Sequence of chain 1.A:
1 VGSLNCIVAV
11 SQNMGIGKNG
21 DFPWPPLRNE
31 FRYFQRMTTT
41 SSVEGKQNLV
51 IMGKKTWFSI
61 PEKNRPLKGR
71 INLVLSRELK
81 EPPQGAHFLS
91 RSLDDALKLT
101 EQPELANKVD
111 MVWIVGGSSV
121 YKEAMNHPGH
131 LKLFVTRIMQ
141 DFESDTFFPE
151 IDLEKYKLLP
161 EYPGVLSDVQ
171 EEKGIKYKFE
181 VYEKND

A protein and the small-molecule ligand that binds it are described below.
Small molecule (SMILES): COc1ccc(OC)c(Cc2cnc3nc(N)nc(N)c3c2C)c1

Binding-site contacts:
Ligand atom C2 contacts residue GLU30 of chain 1.A at 3.4 Å.
Ligand atom C8A contacts residue PHE34 of chain 1.A at 3.6 Å (hydrophobic).
Ligand atom N4 contacts residue NDP1 of chain 1.B at 3.5 Å.
Ligand atom C4A contacts residue PHE34 of chain 1.A at 3.5 Å (hydrophobic).
Ligand atom C6' contacts residue PHE31 of chain 1.A at 3.8 Å (hydrophobic).
Ligand atom N2 contacts residue VAL8 of chain 1.A at 3.4 Å.
Ligand atom C3' contacts residue PHE22 of chain 1.A at 3.1 Å (hydrophobic).
Ligand atom C4 contacts residue NDP1 of chain 1.B at 3.5 Å.
Ligand atom C6 contacts residue PHE22 of chain 1.A at 3.3 Å (hydrophobic).
Ligand atom N3 contacts residue ILE7 of chain 1.A at 3.7 Å.
Ligand atom N2 contacts residue THR136 of chain 1.A at 3.6 Å (h-bond).
Ligand atom C51 contacts residue PRO61 of chain 1.A at 3.5 Å (hydrophobic).
Ligand atom N3 contacts residue VAL8 of chain 1.A at 3.4 Å.
Ligand atom N2 contacts residue ALA9 of chain 1.A at 3.6 Å (h-bond).
Ligand atom C21 contacts residue NDP1 of chain 1.B at 3.1 Å.
Ligand atom O5' contacts residue PRO61 of chain 1.A at 3.7 Å.
Ligand atom C1' contacts residue ILE60 of chain 1.A at 3.8 Å (hydrophobic).
Ligand atom N8 contacts residue PHE22 of chain 1.A at 3.3 Å.
Ligand atom C4' contacts residue PRO61 of chain 1.A at 3.5 Å (hydrophobic).
Ligand atom N4 contacts residue ILE7 of chain 1.A at 3.0 Å (h-bond).
Ligand atom C5M contacts residue VAL115 of chain 1.A at 3.2 Å (hydrophobic).
Ligand atom C1' contacts residue PHE22 of chain 1.A at 3.6 Å (hydrophobic).
Ligand atom C7 contacts residue PHE22 of chain 1.A at 3.0 Å (hydrophobic).
Ligand atom N3 contacts residue NDP1 of chain 1.B at 3.6 Å (h-bond).
Ligand atom N2 contacts residue GLU30 of chain 1.A at 2.6 Å (salt-bridge).
Ligand atom C2' contacts residue ILE60 of chain 1.A at 3.8 Å (hydrophobic).
Ligand atom C2' contacts residue PHE22 of chain 1.A at 3.2 Å (hydrophobic).
Ligand atom O2' contacts residue PHE22 of chain 1.A at 3.4 Å.
Ligand atom C21 contacts residue PHE22 of chain 1.A at 3.4 Å (hydrophobic).
Ligand atom C4' contacts residue PHE22 of chain 1.A at 3.5 Å (hydrophobic).
Ligand atom N8 contacts residue GLU30 of chain 1.A at 3.8 Å.
Ligand atom C5' contacts residue PRO61 of chain 1.A at 3.7 Å (hydrophobic).
Ligand atom C4 contacts residue PHE34 of chain 1.A at 3.6 Å (hydrophobic).
Ligand atom N1 contacts residue GLU30 of chain 1.A at 2.7 Å (salt-bridge).
Ligand atom O5' contacts residue ASN64 of chain 1.A at 3.8 Å.
Ligand atom C7 contacts residue PHE31 of chain 1.A at 3.7 Å (hydrophobic).
Ligand atom C3' contacts residue SER59 of chain 1.A at 3.7 Å.
Ligand atom C8A contacts residue GLU30 of chain 1.A at 3.7 Å.
Ligand atom N4 contacts residue VAL115 of chain 1.A at 3.1 Å (h-bond).
Ligand atom N1 contacts residue PHE34 of chain 1.A at 3.6 Å.